Binding-site contacts:
Ligand atom C8 contacts residue GLU77 of chain 1.A at 4.2 Å.
Ligand atom C4 contacts residue ASN227 of chain 1.A at 4.2 Å.
Ligand atom C6 contacts residue SER229 of chain 1.A at 4.3 Å.
Ligand atom C1 contacts residue ASN227 of chain 1.A at 1.4 Å.
Ligand atom C6 contacts residue ASN215 of chain 1.A at 3.5 Å.
Ligand atom C7 contacts residue ASN227 of chain 1.A at 3.2 Å.
Ligand atom O6 contacts residue ASN227 of chain 1.A at 4.3 Å.
Ligand atom C6 contacts residue GLU77 of chain 1.A at 3.5 Å.
Ligand atom O7 contacts residue ASN227 of chain 1.A at 2.8 Å (h-bond).
Ligand atom O6 contacts residue SER229 of chain 1.A at 3.1 Å (h-bond).
Ligand atom C1 contacts residue ASN215 of chain 1.A at 4.0 Å.
Ligand atom O6 contacts residue GLU77 of chain 1.A at 2.6 Å (salt-bridge).
Ligand atom O5 contacts residue ASN215 of chain 1.A at 3.1 Å (h-bond).
Ligand atom C5 contacts residue ASN215 of chain 1.A at 3.9 Å.
Ligand atom C2 contacts residue ASN227 of chain 1.A at 2.5 Å.
Ligand atom C5 contacts residue ASN227 of chain 1.A at 3.6 Å.
Ligand atom C3 contacts residue ASN227 of chain 1.A at 3.8 Å.
Ligand atom O5 contacts residue ASN227 of chain 1.A at 2.3 Å (h-bond).
Ligand atom O6 contacts residue VAL79 of chain 1.A at 3.6 Å.
Ligand atom O6 contacts residue ASN215 of chain 1.A at 3.1 Å (h-bond).
Ligand atom N2 contacts residue ASN227 of chain 1.A at 3.0 Å (h-bond).

Sequence of chain 1.A:
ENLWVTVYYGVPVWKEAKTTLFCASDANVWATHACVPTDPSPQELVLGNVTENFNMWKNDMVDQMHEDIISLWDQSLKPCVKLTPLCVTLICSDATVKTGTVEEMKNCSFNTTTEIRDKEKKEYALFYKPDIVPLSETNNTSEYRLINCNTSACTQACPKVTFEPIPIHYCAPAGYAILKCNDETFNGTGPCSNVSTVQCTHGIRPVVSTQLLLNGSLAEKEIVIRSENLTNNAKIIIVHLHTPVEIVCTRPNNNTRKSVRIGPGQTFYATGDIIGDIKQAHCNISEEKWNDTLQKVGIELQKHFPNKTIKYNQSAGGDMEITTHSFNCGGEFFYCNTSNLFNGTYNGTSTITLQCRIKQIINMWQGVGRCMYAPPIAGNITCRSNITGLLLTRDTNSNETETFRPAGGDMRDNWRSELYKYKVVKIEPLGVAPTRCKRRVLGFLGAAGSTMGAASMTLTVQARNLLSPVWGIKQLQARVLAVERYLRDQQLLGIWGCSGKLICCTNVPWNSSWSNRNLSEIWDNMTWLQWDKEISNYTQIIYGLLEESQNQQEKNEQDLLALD

A small-molecule ligand and the protein it binds are described below.
Small molecule (SMILES): CC(=O)N[C@H]1[C@H](O[C@H]2[C@H](O)[C@@H](NC(C)=O)CO[C@@H]2CO)O[C@H](CO)[C@@H](O)[C@@H]1O